Sequence of chain 1.D:
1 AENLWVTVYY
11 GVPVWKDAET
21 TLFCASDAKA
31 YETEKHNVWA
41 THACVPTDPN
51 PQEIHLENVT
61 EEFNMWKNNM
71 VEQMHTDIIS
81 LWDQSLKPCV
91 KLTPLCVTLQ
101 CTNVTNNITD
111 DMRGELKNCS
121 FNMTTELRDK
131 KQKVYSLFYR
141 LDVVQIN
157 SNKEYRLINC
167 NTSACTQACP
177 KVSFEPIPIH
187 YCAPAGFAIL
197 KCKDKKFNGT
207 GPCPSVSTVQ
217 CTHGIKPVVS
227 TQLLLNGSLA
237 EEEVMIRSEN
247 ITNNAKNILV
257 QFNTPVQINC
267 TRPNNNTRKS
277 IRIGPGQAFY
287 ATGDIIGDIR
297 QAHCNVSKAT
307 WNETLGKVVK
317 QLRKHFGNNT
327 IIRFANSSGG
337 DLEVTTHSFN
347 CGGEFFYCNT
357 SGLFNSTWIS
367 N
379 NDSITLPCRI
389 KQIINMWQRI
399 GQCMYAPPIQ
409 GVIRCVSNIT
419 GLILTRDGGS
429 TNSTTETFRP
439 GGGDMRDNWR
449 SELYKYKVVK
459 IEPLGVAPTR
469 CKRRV

Binding-site contacts:
Ligand atom O7 contacts residue THR248 of chain 1.D at 3.2 Å (h-bond).
Ligand atom C2 contacts residue ASN246 of chain 1.D at 2.5 Å.
Ligand atom C4 contacts residue ASN246 of chain 1.D at 4.2 Å.
Ligand atom N2 contacts residue ASN246 of chain 1.D at 2.9 Å (h-bond).
Ligand atom O7 contacts residue ASN246 of chain 1.D at 2.9 Å (h-bond).
Ligand atom C5 contacts residue ASN246 of chain 1.D at 3.6 Å.
Ligand atom C7 contacts residue THR248 of chain 1.D at 4.2 Å.
Ligand atom C1 contacts residue ASN246 of chain 1.D at 1.4 Å.
Ligand atom C7 contacts residue ASN246 of chain 1.D at 3.1 Å.
Ligand atom C3 contacts residue ASN246 of chain 1.D at 3.8 Å.
Ligand atom C8 contacts residue ASN246 of chain 1.D at 4.2 Å.
Ligand atom O5 contacts residue ASN246 of chain 1.D at 2.3 Å (h-bond).

A small-molecule ligand and the protein it binds are described below.
Small molecule (SMILES): CC(=O)N[C@@H]1[C@@H](O)[C@H](O)[C@@H](CO)O[C@H]1O